Sequence of chain 1.A:
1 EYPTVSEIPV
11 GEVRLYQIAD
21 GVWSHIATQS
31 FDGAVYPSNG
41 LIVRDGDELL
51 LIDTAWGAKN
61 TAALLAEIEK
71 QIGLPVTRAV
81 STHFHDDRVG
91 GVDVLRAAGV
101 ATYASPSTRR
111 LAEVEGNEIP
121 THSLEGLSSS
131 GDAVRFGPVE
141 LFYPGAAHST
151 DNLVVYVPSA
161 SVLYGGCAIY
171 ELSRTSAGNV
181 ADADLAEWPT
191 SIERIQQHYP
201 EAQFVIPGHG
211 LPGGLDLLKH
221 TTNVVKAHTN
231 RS

Binding-site contacts:
Ligand atom O3 contacts residue ZN1 of chain 1.D at 2.9 Å.
Ligand atom N1 contacts residue OEN1 of chain 1.B at 0.2 Å (h-bond).
Ligand atom C3 contacts residue OEN1 of chain 1.B at 0.7 Å.
Ligand atom O contacts residue ZN1 of chain 1.E at 2.4 Å.
Ligand atom C12 contacts residue OEN1 of chain 1.B at 0.1 Å.
Ligand atom C7 contacts residue OEN1 of chain 1.B at 1.3 Å.
Ligand atom O contacts residue HIS209 of chain 1.A at 3.1 Å (h-bond).
Ligand atom C9 contacts residue OEN1 of chain 1.B at 0.2 Å.
Ligand atom C contacts residue ZN1 of chain 1.E at 3.0 Å.
Ligand atom O2 contacts residue OEN1 of chain 1.B at 0.2 Å (h-bond).
Ligand atom C13 contacts residue OEN1 of chain 1.B at 0.2 Å.
Ligand atom S contacts residue OEN1 of chain 1.B at 1.7 Å.
Ligand atom C2 contacts residue OEN1 of chain 1.B at 0.3 Å.
Ligand atom C5 contacts residue OEN1 of chain 1.B at 0.3 Å.
Ligand atom C10 contacts residue OEN1 of chain 1.B at 0.2 Å.
Ligand atom O3 contacts residue HIS148 of chain 1.A at 3.1 Å.
Ligand atom O4 contacts residue ARG174 of chain 1.A at 3.0 Å (salt-bridge).
Ligand atom C6 contacts residue OEN1 of chain 1.B at 0.6 Å.
Ligand atom N3 contacts residue HIS209 of chain 1.A at 3.1 Å (h-bond).
Ligand atom C contacts residue OEN1 of chain 1.B at 0.4 Å.
Ligand atom O1 contacts residue OEN1 of chain 1.B at 0.1 Å (h-bond).
Ligand atom C8 contacts residue OEN1 of chain 1.B at 0.2 Å.
Ligand atom O2 contacts residue ZN1 of chain 1.D at 2.0 Å.
Ligand atom N3 contacts residue OEN1 of chain 1.B at 0.3 Å (h-bond).
Ligand atom C14 contacts residue OEN1 of chain 1.B at 0.2 Å.
Ligand atom O2 contacts residue HIS85 of chain 1.A at 3.1 Å (h-bond).
Ligand atom C14 contacts residue ZN1 of chain 1.D at 2.8 Å.
Ligand atom C1 contacts residue ZN1 of chain 1.E at 2.9 Å.
Ligand atom O1 contacts residue ASP87 of chain 1.A at 2.8 Å (salt-bridge).
Ligand atom C1 contacts residue OEN1 of chain 1.B at 0.3 Å.
Ligand atom N3 contacts residue ASP87 of chain 1.A at 2.9 Å (salt-bridge).
Ligand atom O3 contacts residue OEN1 of chain 1.B at 0.4 Å (h-bond).
Ligand atom O4 contacts residue OEN1 of chain 1.B at 0.8 Å (h-bond).
Ligand atom C4 contacts residue OEN1 of chain 1.B at 0.8 Å.
Ligand atom S contacts residue ASN179 of chain 1.A at 2.6 Å (h-bond).
Ligand atom N3 contacts residue ZN1 of chain 1.E at 2.2 Å.
Ligand atom N contacts residue OEN1 of chain 1.B at 0.6 Å (h-bond).
Ligand atom N2 contacts residue OEN1 of chain 1.B at 0.7 Å (h-bond).
Ligand atom C11 contacts residue OEN1 of chain 1.B at 0.1 Å.
Ligand atom O contacts residue OEN1 of chain 1.B at 0.3 Å (h-bond).

This protein binds this small molecule.
Small molecule (SMILES): C[C@@H](O)[C@@H](C(=O)O)[C@@H]1NC(C(=O)O)=C(SC2Cn3cnc[n+]3C2)[C@@H]1C